Binding-site contacts:
Ligand atom N1 contacts residue PHE362 of chain 1.A at 4.1 Å.
Ligand atom C6 contacts residue ASN365 of chain 1.A at 4.0 Å.
Ligand atom C8 contacts residue VAL117 of chain 1.A at 3.9 Å (hydrophobic).
Ligand atom N2 contacts residue ASP116 of chain 1.A at 2.8 Å (salt-bridge).
Ligand atom N1 contacts residue VAL117 of chain 1.A at 4.0 Å.
Ligand atom C2 contacts residue LEU190 of chain 1.A at 4.0 Å (hydrophobic).
Ligand atom C14 contacts residue PHE361 of chain 1.A at 4.0 Å (hydrophobic).
Ligand atom C5 contacts residue LEU190 of chain 1.A at 4.1 Å (hydrophobic).
Ligand atom C6 contacts residue VAL117 of chain 1.A at 4.0 Å (hydrophobic).
Ligand atom C4 contacts residue GLY199 of chain 1.A at 3.8 Å.
Ligand atom C7 contacts residue VAL117 of chain 1.A at 3.7 Å (hydrophobic).
Ligand atom N1 contacts residue SER203 of chain 1.A at 3.0 Å (h-bond).
Ligand atom C8 contacts residue SER203 of chain 1.A at 3.7 Å.
Ligand atom C18 contacts residue TRP112 of chain 1.A at 3.1 Å (hydrophobic).
Ligand atom C3 contacts residue PHE362 of chain 1.A at 3.9 Å (hydrophobic).
Ligand atom C10 contacts residue PHE361 of chain 1.A at 4.0 Å (hydrophobic).
Ligand atom O1 contacts residue PHE361 of chain 1.A at 3.6 Å.
Ligand atom C5 contacts residue ASN365 of chain 1.A at 3.8 Å.
Ligand atom C12 contacts residue VAL388 of chain 1.A at 3.7 Å (hydrophobic).
Ligand atom C7 contacts residue PHE362 of chain 1.A at 3.6 Å (hydrophobic).
Ligand atom C15 contacts residue PHE362 of chain 1.A at 4.0 Å (hydrophobic).
Ligand atom C16 contacts residue PHE361 of chain 1.A at 3.9 Å (hydrophobic).
Ligand atom C12 contacts residue TRP358 of chain 1.A at 3.1 Å (hydrophobic).
Ligand atom C12 contacts residue ASP116 of chain 1.A at 3.0 Å.
Ligand atom C8 contacts residue PHE362 of chain 1.A at 3.8 Å (hydrophobic).
Ligand atom C17 contacts residue TRP112 of chain 1.A at 3.6 Å (hydrophobic).
Ligand atom C1 contacts residue SER203 of chain 1.A at 4.1 Å.
Ligand atom C11 contacts residue PHE361 of chain 1.A at 3.3 Å (hydrophobic).
Ligand atom C2 contacts residue ASN365 of chain 1.A at 3.5 Å.
Ligand atom C9 contacts residue PHE361 of chain 1.A at 3.5 Å (hydrophobic).
Ligand atom N1 contacts residue GLY199 of chain 1.A at 3.5 Å (h-bond).
Ligand atom C1 contacts residue VAL117 of chain 1.A at 4.0 Å (hydrophobic).
Ligand atom N2 contacts residue PHE361 of chain 1.A at 4.0 Å.
Ligand atom C3 contacts residue VAL117 of chain 1.A at 3.7 Å (hydrophobic).
Ligand atom C15 contacts residue ASP116 of chain 1.A at 3.4 Å.
Ligand atom C1 contacts residue GLY199 of chain 1.A at 3.9 Å.
Ligand atom C13 contacts residue PHE361 of chain 1.A at 3.6 Å (hydrophobic).
Ligand atom C13 contacts residue ASP116 of chain 1.A at 3.5 Å.
Ligand atom C11 contacts residue ASP116 of chain 1.A at 3.8 Å.
Ligand atom C6 contacts residue PHE361 of chain 1.A at 4.1 Å (hydrophobic).

Sequence of chain 1.A:
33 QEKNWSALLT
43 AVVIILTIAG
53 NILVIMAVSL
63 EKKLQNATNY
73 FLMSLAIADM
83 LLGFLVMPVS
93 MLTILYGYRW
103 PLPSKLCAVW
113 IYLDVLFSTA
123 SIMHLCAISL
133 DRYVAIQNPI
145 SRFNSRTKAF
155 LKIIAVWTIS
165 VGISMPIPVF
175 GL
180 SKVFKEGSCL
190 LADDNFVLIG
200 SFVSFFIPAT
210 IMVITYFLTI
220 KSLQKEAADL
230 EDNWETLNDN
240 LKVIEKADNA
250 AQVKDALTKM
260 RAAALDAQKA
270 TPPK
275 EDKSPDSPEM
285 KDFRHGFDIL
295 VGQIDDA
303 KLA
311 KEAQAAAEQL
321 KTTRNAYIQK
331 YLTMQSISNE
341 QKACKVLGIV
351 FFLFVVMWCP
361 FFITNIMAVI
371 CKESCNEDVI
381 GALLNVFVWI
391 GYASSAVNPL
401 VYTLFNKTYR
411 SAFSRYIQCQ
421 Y

A small-molecule ligand and the protein it binds are described below.
Small molecule (SMILES): CCN(CC)C(=O)[C@@H]1C=C2c3cccc4[nH]cc(c34)C[C@H]2N(C)C1